Sequence of chain 1.C:
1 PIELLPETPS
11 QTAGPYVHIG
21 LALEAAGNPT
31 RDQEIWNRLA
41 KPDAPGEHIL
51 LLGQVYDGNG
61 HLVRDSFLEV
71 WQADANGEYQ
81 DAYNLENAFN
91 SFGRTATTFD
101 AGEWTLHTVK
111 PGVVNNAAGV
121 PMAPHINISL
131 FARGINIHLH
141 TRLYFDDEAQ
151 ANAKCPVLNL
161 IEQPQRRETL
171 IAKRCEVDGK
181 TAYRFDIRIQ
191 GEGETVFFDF

Binding-site contacts:
Ligand atom C3 contacts residue GLU168 of chain 1.C at 4.1 Å.
Ligand atom C3 contacts residue ARG167 of chain 1.C at 3.9 Å.
Ligand atom O7 contacts residue ARG167 of chain 1.C at 3.1 Å (salt-bridge).
Ligand atom F9 contacts residue GLU168 of chain 1.C at 3.3 Å.
Ligand atom C5 contacts residue LEU158 of chain 1.C at 4.4 Å (hydrophobic).
Ligand atom O7 contacts residue ALA153 of chain 1.C at 4.0 Å.
Ligand atom C5 contacts residue ILE171 of chain 1.C at 4.0 Å (hydrophobic).
Ligand atom C6 contacts residue LEU158 of chain 1.C at 4.3 Å (hydrophobic).
Ligand atom F9 contacts residue ILE171 of chain 1.C at 3.4 Å.
Ligand atom C2 contacts residue ARG167 of chain 1.C at 3.8 Å.
Ligand atom C1 contacts residue ARG167 of chain 1.C at 3.4 Å.
Ligand atom C3 contacts residue PRO164 of chain 1.C at 3.9 Å (hydrophobic).
Ligand atom C4 contacts residue ARG167 of chain 1.C at 3.7 Å.
Ligand atom C2 contacts residue PRO164 of chain 1.C at 4.4 Å (hydrophobic).
Ligand atom C6 contacts residue ALA153 of chain 1.C at 4.5 Å (hydrophobic).
Ligand atom C4 contacts residue PRO164 of chain 1.C at 4.5 Å (hydrophobic).
Ligand atom C5 contacts residue ASN152 of chain 1.C at 4.5 Å.
Ligand atom C6 contacts residue ARG167 of chain 1.C at 3.8 Å.
Ligand atom F9 contacts residue ARG167 of chain 1.C at 3.7 Å.
Ligand atom C4 contacts residue GLU168 of chain 1.C at 4.0 Å.
Ligand atom C6 contacts residue ASN152 of chain 1.C at 3.9 Å.
Ligand atom O8 contacts residue PRO164 of chain 1.C at 3.5 Å.
Ligand atom C4 contacts residue ILE171 of chain 1.C at 4.3 Å (hydrophobic).
Ligand atom O8 contacts residue ARG167 of chain 1.C at 3.6 Å.
Ligand atom O7 contacts residue ASN152 of chain 1.C at 4.5 Å.
Ligand atom C5 contacts residue ARG167 of chain 1.C at 3.7 Å.
Ligand atom O7 contacts residue ASN159 of chain 1.C at 4.2 Å.

This protein binds this small molecule.
Small molecule (SMILES): Oc1ccc(F)cc1O